Sequence of chain 1.A:
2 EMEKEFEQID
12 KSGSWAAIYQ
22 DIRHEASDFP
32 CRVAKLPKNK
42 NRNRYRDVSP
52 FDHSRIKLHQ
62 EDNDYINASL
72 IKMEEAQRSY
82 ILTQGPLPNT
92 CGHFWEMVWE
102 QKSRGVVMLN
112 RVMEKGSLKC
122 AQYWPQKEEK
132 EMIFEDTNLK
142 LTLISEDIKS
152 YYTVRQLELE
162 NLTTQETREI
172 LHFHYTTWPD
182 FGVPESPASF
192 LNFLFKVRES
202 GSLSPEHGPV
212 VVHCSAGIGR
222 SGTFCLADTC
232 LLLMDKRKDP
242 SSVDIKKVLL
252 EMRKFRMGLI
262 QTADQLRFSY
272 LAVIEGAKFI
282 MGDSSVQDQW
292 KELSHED

This small molecule binds to this protein.
Small molecule (SMILES): CC(C)C[C@H](NC(=O)[C@H](Cc1ccc(O)cc1)NC(=O)[C@H](CCC(=O)O)NC(=O)[C@H](CC(=O)O)NC(=O)[C@H](C)NC(=O)[C@@H](N)CC(=O)O)C(=O)O

Binding-site contacts:
Ligand atom CA contacts residue ASP48 of chain 1.A at 3.4 Å.
Ligand atom OXT contacts residue TRS1 of chain 1.G at 2.5 Å (h-bond).
Ligand atom CD2 contacts residue TYR46 of chain 1.A at 3.6 Å (hydrophobic).
Ligand atom C contacts residue TRS1 of chain 1.G at 3.2 Å.
Ligand atom CE1 contacts residue ALA217 of chain 1.A at 3.2 Å (hydrophobic).
Ligand atom N contacts residue ASP48 of chain 1.A at 3.0 Å (salt-bridge).
Ligand atom CE1 contacts residue VO41 of chain 1.C at 3.2 Å.
Ligand atom CD contacts residue TRS1 of chain 1.G at 3.2 Å.
Ligand atom OH contacts residue VO41 of chain 1.C at 2.1 Å.
Ligand atom CB contacts residue TYR46 of chain 1.A at 3.6 Å (hydrophobic).
Ligand atom C contacts residue ASP48 of chain 1.A at 3.6 Å.
Ligand atom CZ contacts residue ASP181 of chain 1.A at 3.5 Å.
Ligand atom OH contacts residue ASP181 of chain 1.A at 2.6 Å (salt-bridge).
Ligand atom N contacts residue ASP48 of chain 1.A at 2.9 Å (salt-bridge).
Ligand atom OD2 contacts residue ARG47 of chain 1.A at 3.3 Å (salt-bridge).
Ligand atom O contacts residue ARG47 of chain 1.A at 2.8 Å (salt-bridge).
Ligand atom OD1 contacts residue ARG47 of chain 1.A at 3.1 Å (salt-bridge).
Ligand atom CD1 contacts residue ALA217 of chain 1.A at 3.2 Å (hydrophobic).
Ligand atom CG contacts residue ALA217 of chain 1.A at 3.6 Å (hydrophobic).
Ligand atom CB contacts residue ASP48 of chain 1.A at 3.0 Å.
Ligand atom CE2 contacts residue ASP181 of chain 1.A at 3.1 Å.
Ligand atom O contacts residue TYR46 of chain 1.A at 3.4 Å.
Ligand atom CA contacts residue TYR46 of chain 1.A at 3.7 Å (hydrophobic).
Ligand atom O contacts residue TRS1 of chain 1.G at 3.3 Å (h-bond).
Ligand atom CZ contacts residue VO41 of chain 1.C at 3.1 Å.
Ligand atom CE2 contacts residue VO41 of chain 1.C at 3.7 Å.
Ligand atom C contacts residue TYR46 of chain 1.A at 3.6 Å (hydrophobic).
Ligand atom CE2 contacts residue PHE182 of chain 1.A at 3.7 Å (hydrophobic).
Ligand atom CD1 contacts residue ILE219 of chain 1.A at 3.7 Å (hydrophobic).
Ligand atom CG contacts residue GLN262 of chain 1.A at 3.7 Å.
Ligand atom CZ contacts residue ALA217 of chain 1.A at 3.6 Å (hydrophobic).
Ligand atom CZ contacts residue PHE182 of chain 1.A at 3.6 Å (hydrophobic).
Ligand atom OE2 contacts residue TRS1 of chain 1.G at 2.5 Å (h-bond).
Ligand atom N contacts residue TYR46 of chain 1.A at 3.3 Å.
Ligand atom CD1 contacts residue ASP48 of chain 1.A at 3.6 Å.
Ligand atom OE1 contacts residue ARG47 of chain 1.A at 3.6 Å (salt-bridge).
Ligand atom OE1 contacts residue TRS1 of chain 1.G at 3.6 Å (h-bond).
Ligand atom CA contacts residue ASP48 of chain 1.A at 3.2 Å.
Ligand atom CG contacts residue ARG47 of chain 1.A at 3.5 Å.
Ligand atom CD1 contacts residue GLN262 of chain 1.A at 3.1 Å.